This protein binds this small molecule.
Small molecule (SMILES): C[C@H](CCC(=O)O)[C@H]1CC[C@H]2[C@@H]3[C@H](O)C[C@@H]4C[C@H](O)CC[C@]4(C)[C@H]3C[C@H](O)[C@]12C

Binding-site contacts:
Ligand atom C24 contacts residue PHE1 of chain 1.W at 4.4 Å (hydrophobic).
Ligand atom O26 contacts residue PHE1 of chain 1.W at 4.4 Å.
Ligand atom C19 contacts residue PHE219 of chain 1.P at 3.6 Å (hydrophobic).
Ligand atom C15 contacts residue LYS157 of chain 1.P at 4.3 Å.
Ligand atom C10 contacts residue PHE164 of chain 1.P at 4.3 Å (hydrophobic).
Ligand atom C7 contacts residue LEU160 of chain 1.P at 4.5 Å (hydrophobic).
Ligand atom C7 contacts residue GLN161 of chain 1.P at 4.1 Å.
Ligand atom C18 contacts residue LEU223 of chain 1.P at 3.5 Å (hydrophobic).
Ligand atom C6 contacts residue GLN161 of chain 1.P at 4.1 Å.
Ligand atom C3 contacts residue PHE164 of chain 1.P at 4.5 Å (hydrophobic).
Ligand atom O25 contacts residue PHE1 of chain 1.W at 3.6 Å (h-bond).
Ligand atom O26 contacts residue ARG156 of chain 1.P at 3.1 Å (salt-bridge).
Ligand atom C6 contacts residue PHE164 of chain 1.P at 3.8 Å (hydrophobic).
Ligand atom C23 contacts residue ARG156 of chain 1.P at 3.8 Å.
Ligand atom C5 contacts residue PHE164 of chain 1.P at 3.8 Å (hydrophobic).
Ligand atom C2 contacts residue PHE164 of chain 1.P at 4.0 Å (hydrophobic).
Ligand atom C24 contacts residue ARG156 of chain 1.P at 3.1 Å.
Ligand atom O7 contacts residue GLN161 of chain 1.P at 4.4 Å.
Ligand atom C18 contacts residue LEU160 of chain 1.P at 4.0 Å (hydrophobic).
Ligand atom C19 contacts residue PHE164 of chain 1.P at 3.5 Å (hydrophobic).
Ligand atom C16 contacts residue LEU160 of chain 1.P at 4.2 Å (hydrophobic).
Ligand atom C15 contacts residue LEU160 of chain 1.P at 4.1 Å (hydrophobic).
Ligand atom O25 contacts residue ARG156 of chain 1.P at 3.2 Å (salt-bridge).
Ligand atom C6 contacts residue LEU160 of chain 1.P at 4.4 Å (hydrophobic).

Sequence of chain 1.W:
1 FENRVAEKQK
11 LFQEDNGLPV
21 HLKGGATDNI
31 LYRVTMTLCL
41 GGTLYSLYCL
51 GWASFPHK

Sequence of chain 1.P:
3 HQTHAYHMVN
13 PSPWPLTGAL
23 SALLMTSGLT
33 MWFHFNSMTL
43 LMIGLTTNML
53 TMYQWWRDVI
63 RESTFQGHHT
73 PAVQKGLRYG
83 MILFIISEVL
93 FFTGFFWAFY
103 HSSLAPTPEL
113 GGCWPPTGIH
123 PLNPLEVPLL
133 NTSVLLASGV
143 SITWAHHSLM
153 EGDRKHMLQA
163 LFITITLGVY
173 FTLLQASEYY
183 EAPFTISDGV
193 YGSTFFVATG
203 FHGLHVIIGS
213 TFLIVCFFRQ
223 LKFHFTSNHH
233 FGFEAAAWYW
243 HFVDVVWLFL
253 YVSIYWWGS